Sequence of chain 1.A:
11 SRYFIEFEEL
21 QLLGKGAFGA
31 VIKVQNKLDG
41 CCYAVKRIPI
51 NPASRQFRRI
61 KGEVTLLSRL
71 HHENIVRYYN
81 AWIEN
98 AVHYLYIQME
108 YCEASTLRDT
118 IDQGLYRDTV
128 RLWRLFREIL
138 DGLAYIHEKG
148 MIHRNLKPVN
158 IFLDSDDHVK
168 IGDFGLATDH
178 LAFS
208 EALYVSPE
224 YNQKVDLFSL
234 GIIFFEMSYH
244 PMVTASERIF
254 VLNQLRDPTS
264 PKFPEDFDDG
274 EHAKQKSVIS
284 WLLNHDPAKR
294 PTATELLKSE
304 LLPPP

This small molecule binds to this protein.
Small molecule (SMILES): COc1ncc(Cl)cc1S(=O)(=O)Nc1ccc(F)c(C#Cc2cnc(N)nc2)c1F

Binding-site contacts:
Ligand atom C4 contacts residue MET106 of chain 1.A at 3.3 Å (hydrophobic).
Ligand atom N21 contacts residue TYR108 of chain 1.A at 3.7 Å.
Ligand atom N20 contacts residue LEU23 of chain 1.A at 3.6 Å.
Ligand atom C3 contacts residue MET106 of chain 1.A at 3.5 Å (hydrophobic).
Ligand atom O25 contacts residue PHE171 of chain 1.A at 2.8 Å (h-bond).
Ligand atom C7 contacts residue ALA44 of chain 1.A at 3.7 Å (hydrophobic).
Ligand atom N22 contacts residue TYR108 of chain 1.A at 3.4 Å.
Ligand atom C3 contacts residue LYS46 of chain 1.A at 3.5 Å.
Ligand atom N19 contacts residue LEU67 of chain 1.A at 3.7 Å.
Ligand atom C10 contacts residue MET106 of chain 1.A at 3.6 Å (hydrophobic).
Ligand atom C15 contacts residue LEU67 of chain 1.A at 3.7 Å (hydrophobic).
Ligand atom C18 contacts residue VAL76 of chain 1.A at 3.5 Å (hydrophobic).
Ligand atom C13 contacts residue ASP170 of chain 1.A at 3.8 Å.
Ligand atom C8 contacts residue LEU67 of chain 1.A at 3.4 Å (hydrophobic).
Ligand atom F27 contacts residue LYS46 of chain 1.A at 3.5 Å.
Ligand atom CL contacts residue TYR78 of chain 1.A at 3.6 Å.
Ligand atom C18 contacts residue ILE75 of chain 1.A at 3.5 Å (hydrophobic).
Ligand atom O24 contacts residue LEU173 of chain 1.A at 3.8 Å.
Ligand atom N23 contacts residue ASP170 of chain 1.A at 3.1 Å (salt-bridge).
Ligand atom N21 contacts residue CYS109 of chain 1.A at 3.0 Å (h-bond).
Ligand atom C18 contacts residue MET106 of chain 1.A at 3.6 Å (hydrophobic).
Ligand atom C12 contacts residue MET106 of chain 1.A at 3.3 Å (hydrophobic).
Ligand atom C17 contacts residue PHE159 of chain 1.A at 3.8 Å (hydrophobic).
Ligand atom F28 contacts residue ASP170 of chain 1.A at 3.3 Å.
Ligand atom C7 contacts residue GLU107 of chain 1.A at 3.5 Å.
Ligand atom N22 contacts residue CYS109 of chain 1.A at 3.0 Å (h-bond).
Ligand atom N20 contacts residue PHE159 of chain 1.A at 3.3 Å.
Ligand atom O26 contacts residue PHE171 of chain 1.A at 3.7 Å.
Ligand atom C9 contacts residue ALA44 of chain 1.A at 3.6 Å (hydrophobic).
Ligand atom C16 contacts residue MET106 of chain 1.A at 3.5 Å (hydrophobic).
Ligand atom C1 contacts residue ALA44 of chain 1.A at 3.6 Å (hydrophobic).
Ligand atom C4 contacts residue LYS46 of chain 1.A at 3.5 Å.
Ligand atom C6 contacts residue PHE159 of chain 1.A at 3.2 Å (hydrophobic).
Ligand atom F27 contacts residue MET106 of chain 1.A at 3.8 Å.
Ligand atom F27 contacts residue VAL31 of chain 1.A at 3.4 Å.
Ligand atom F27 contacts residue ALA44 of chain 1.A at 3.2 Å.
Ligand atom C9 contacts residue PHE159 of chain 1.A at 3.8 Å (hydrophobic).
Ligand atom N19 contacts residue MET106 of chain 1.A at 3.4 Å.
Ligand atom O26 contacts residue MET106 of chain 1.A at 3.7 Å.
Ligand atom O25 contacts residue ASP170 of chain 1.A at 3.1 Å (salt-bridge).